Sequence of chain 3.A:
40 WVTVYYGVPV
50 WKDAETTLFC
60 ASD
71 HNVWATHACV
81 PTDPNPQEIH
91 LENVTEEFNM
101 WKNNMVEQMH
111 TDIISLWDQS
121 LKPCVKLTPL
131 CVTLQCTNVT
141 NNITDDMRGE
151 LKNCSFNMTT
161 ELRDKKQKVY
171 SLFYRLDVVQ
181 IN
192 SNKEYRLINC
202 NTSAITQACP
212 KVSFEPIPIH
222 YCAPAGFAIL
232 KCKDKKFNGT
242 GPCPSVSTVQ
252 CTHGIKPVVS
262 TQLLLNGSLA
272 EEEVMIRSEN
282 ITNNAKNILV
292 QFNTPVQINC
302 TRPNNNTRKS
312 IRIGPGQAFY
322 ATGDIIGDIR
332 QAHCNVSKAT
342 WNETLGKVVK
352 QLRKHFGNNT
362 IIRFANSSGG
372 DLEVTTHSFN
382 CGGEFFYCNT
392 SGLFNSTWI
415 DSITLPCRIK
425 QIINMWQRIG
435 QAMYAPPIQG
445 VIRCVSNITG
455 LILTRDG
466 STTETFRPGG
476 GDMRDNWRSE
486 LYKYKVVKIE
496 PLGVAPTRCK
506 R

This protein binds this small molecule.
Small molecule (SMILES): CC(=O)N[C@H]1[C@H](O[C@H]2[C@H](O)[C@@H](NC(C)=O)CO[C@@H]2CO)O[C@H](CO)[C@@H](O[C@@H]2O[C@H](CO)[C@@H](O)[C@H](O[C@H]3O[C@H](CO)[C@@H](O)[C@H](O)[C@@H]3O)[C@@H]2O)[C@@H]1O

Binding-site contacts:
Ligand atom C6 contacts residue SER214 of chain 3.A at 3.9 Å.
Ligand atom O3 contacts residue CYS382 of chain 3.A at 3.5 Å (h-bond).
Ligand atom O4 contacts residue VAL449 of chain 3.A at 4.0 Å.
Ligand atom O7 contacts residue ASN267 of chain 3.A at 4.2 Å.
Ligand atom C7 contacts residue ASN381 of chain 3.A at 4.4 Å.
Ligand atom O5 contacts residue VAL449 of chain 3.A at 4.3 Å.
Ligand atom C1 contacts residue SER450 of chain 3.A at 3.9 Å.
Ligand atom C1 contacts residue NAG1 of chain 3.I at 4.3 Å.
Ligand atom C1 contacts residue VAL449 of chain 3.A at 4.2 Å (hydrophobic).
Ligand atom C8 contacts residue VAL259 of chain 3.A at 4.2 Å (hydrophobic).
Ligand atom O7 contacts residue ASN381 of chain 3.A at 4.1 Å.
Ligand atom C8 contacts residue ASN381 of chain 3.A at 4.0 Å.
Ligand atom C5 contacts residue VAL449 of chain 3.A at 3.6 Å (hydrophobic).
Ligand atom O5 contacts residue NAG1 of chain 3.I at 3.7 Å.
Ligand atom O7 contacts residue VAL449 of chain 3.A at 3.7 Å.
Ligand atom C7 contacts residue ASN267 of chain 3.A at 3.7 Å.
Ligand atom C7 contacts residue VAL449 of chain 3.A at 4.3 Å (hydrophobic).
Ligand atom O5 contacts residue ASN267 of chain 3.A at 2.4 Å (h-bond).
Ligand atom O6 contacts residue GLY383 of chain 3.A at 4.0 Å.
Ligand atom N2 contacts residue SER450 of chain 3.A at 3.7 Å.
Ligand atom C2 contacts residue SER450 of chain 3.A at 4.2 Å.
Ligand atom O7 contacts residue ARG447 of chain 3.A at 4.4 Å.
Ligand atom C3 contacts residue VAL449 of chain 3.A at 3.9 Å (hydrophobic).
Ligand atom C8 contacts residue VAL449 of chain 3.A at 4.1 Å (hydrophobic).
Ligand atom C2 contacts residue ASN267 of chain 3.A at 2.3 Å.
Ligand atom C1 contacts residue ASN267 of chain 3.A at 1.4 Å.
Ligand atom C3 contacts residue ASN267 of chain 3.A at 3.6 Å.
Ligand atom C8 contacts residue LEU266 of chain 3.A at 3.8 Å (hydrophobic).
Ligand atom C5 contacts residue NAG1 of chain 3.I at 3.8 Å.
Ligand atom C4 contacts residue ASN267 of chain 3.A at 4.2 Å.
Ligand atom C3 contacts residue SER450 of chain 3.A at 4.4 Å.
Ligand atom C6 contacts residue VAL449 of chain 3.A at 4.5 Å (hydrophobic).
Ligand atom C5 contacts residue ASN267 of chain 3.A at 3.6 Å.
Ligand atom O6 contacts residue SER214 of chain 3.A at 3.8 Å.
Ligand atom C6 contacts residue NAG1 of chain 3.I at 3.8 Å.
Ligand atom C4 contacts residue VAL449 of chain 3.A at 4.1 Å (hydrophobic).
Ligand atom N2 contacts residue ASN267 of chain 3.A at 2.8 Å (h-bond).
Ligand atom O7 contacts residue PRO217 of chain 3.A at 3.9 Å.